Sequence of chain 1.B:
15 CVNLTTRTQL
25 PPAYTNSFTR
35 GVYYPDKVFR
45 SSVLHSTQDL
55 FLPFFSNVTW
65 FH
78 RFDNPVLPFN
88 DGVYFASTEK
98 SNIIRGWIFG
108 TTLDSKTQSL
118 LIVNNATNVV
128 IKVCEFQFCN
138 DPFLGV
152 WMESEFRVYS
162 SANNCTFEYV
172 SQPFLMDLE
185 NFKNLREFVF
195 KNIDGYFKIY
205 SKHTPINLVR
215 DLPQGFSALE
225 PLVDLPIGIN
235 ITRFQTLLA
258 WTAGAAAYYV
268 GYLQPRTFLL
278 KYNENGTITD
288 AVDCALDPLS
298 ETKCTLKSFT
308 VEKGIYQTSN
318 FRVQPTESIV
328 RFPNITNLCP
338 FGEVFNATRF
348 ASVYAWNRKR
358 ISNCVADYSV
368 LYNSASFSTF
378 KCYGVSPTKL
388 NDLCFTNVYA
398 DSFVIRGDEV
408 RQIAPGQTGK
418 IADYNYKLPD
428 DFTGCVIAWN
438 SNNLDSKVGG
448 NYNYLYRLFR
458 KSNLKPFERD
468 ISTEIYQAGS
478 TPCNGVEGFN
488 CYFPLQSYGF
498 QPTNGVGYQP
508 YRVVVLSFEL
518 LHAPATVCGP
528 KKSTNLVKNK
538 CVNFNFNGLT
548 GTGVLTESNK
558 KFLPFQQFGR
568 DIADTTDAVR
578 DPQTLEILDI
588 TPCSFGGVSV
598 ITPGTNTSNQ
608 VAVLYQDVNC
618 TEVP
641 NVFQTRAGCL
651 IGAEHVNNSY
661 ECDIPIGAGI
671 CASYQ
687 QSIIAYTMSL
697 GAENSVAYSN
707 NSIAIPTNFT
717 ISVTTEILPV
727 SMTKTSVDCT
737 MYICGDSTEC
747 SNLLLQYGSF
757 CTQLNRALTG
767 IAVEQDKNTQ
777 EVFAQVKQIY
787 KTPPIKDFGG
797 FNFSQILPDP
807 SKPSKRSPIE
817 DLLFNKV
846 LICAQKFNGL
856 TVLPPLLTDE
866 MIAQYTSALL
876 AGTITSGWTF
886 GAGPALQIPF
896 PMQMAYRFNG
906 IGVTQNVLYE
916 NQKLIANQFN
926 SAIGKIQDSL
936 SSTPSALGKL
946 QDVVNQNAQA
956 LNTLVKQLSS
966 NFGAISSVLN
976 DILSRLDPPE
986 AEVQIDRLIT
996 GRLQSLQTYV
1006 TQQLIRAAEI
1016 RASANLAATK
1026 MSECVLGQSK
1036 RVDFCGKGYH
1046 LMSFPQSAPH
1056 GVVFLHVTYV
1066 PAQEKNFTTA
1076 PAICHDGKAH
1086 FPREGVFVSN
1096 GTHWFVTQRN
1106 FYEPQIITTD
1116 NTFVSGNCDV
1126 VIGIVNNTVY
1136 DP

The protein below binds the small molecule below.
Small molecule (SMILES): CC(=O)N[C@H]1[C@H](O[C@H]2[C@H](O)[C@@H](NC(C)=O)CO[C@@H]2CO)O[C@H](CO)[C@@H](O)[C@@H]1O

Binding-site contacts:
Ligand atom N2 contacts residue ASN798 of chain 1.B at 3.0 Å (h-bond).
Ligand atom C3 contacts residue ASN798 of chain 1.B at 3.8 Å.
Ligand atom C7 contacts residue ASN798 of chain 1.B at 3.3 Å.
Ligand atom C1 contacts residue SER800 of chain 1.B at 4.4 Å.
Ligand atom C5 contacts residue ASN798 of chain 1.B at 3.6 Å.
Ligand atom O6 contacts residue GLN801 of chain 1.B at 3.9 Å.
Ligand atom O5 contacts residue ASN798 of chain 1.B at 2.4 Å (h-bond).
Ligand atom O7 contacts residue ASN798 of chain 1.B at 3.5 Å (h-bond).
Ligand atom C4 contacts residue ASN798 of chain 1.B at 4.2 Å.
Ligand atom C2 contacts residue ASN798 of chain 1.B at 2.5 Å.
Ligand atom C5 contacts residue GLN801 of chain 1.B at 3.4 Å.
Ligand atom O5 contacts residue GLN801 of chain 1.B at 3.4 Å (h-bond).
Ligand atom C8 contacts residue ASN798 of chain 1.B at 3.8 Å.
Ligand atom C1 contacts residue ASN798 of chain 1.B at 1.4 Å.
Ligand atom C6 contacts residue GLN801 of chain 1.B at 3.7 Å.
Ligand atom C1 contacts residue GLN801 of chain 1.B at 3.9 Å.